Sequence of chain 1.A:
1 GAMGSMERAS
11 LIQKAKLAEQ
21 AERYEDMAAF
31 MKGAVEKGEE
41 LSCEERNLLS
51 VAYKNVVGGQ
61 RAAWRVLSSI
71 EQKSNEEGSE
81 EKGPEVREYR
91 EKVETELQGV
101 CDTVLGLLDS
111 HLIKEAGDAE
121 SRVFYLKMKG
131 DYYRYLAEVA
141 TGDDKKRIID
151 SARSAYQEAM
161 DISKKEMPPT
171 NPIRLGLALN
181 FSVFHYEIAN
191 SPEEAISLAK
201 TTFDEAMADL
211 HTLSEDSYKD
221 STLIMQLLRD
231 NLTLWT

This protein binds this small molecule.
Small molecule (SMILES): CC(C)[C@H](NC(=O)[C@@H](NC(=O)[C@H](C)NC(=O)[C@@H]1CCCN1C(=O)[C@@H](N)Cc1ccccc1)[C@@H](C)OP(=O)(O)O)C(=O)O

Binding-site contacts:
Ligand atom OXT contacts residue NKL1 of chain 1.F at 3.6 Å.
Ligand atom O contacts residue ASN231 of chain 1.A at 3.0 Å (h-bond).
Ligand atom CB contacts residue ARG65 of chain 1.A at 3.6 Å.
Ligand atom N contacts residue ASN180 of chain 1.A at 3.0 Å (h-bond).
Ligand atom CG contacts residue VAL183 of chain 1.A at 3.8 Å (hydrophobic).
Ligand atom O3P contacts residue TYR135 of chain 1.A at 2.6 Å (h-bond).
Ligand atom CG2 contacts residue NKL1 of chain 1.F at 3.8 Å.
Ligand atom C contacts residue ASN231 of chain 1.A at 3.7 Å.
Ligand atom O contacts residue LYS127 of chain 1.A at 2.9 Å (salt-bridge).
Ligand atom O1P contacts residue ARG61 of chain 1.A at 2.9 Å (salt-bridge).
Ligand atom CG1 contacts residue LEU179 of chain 1.A at 3.8 Å (hydrophobic).
Ligand atom P contacts residue TYR135 of chain 1.A at 3.8 Å.
Ligand atom CA contacts residue ASN231 of chain 1.A at 3.6 Å.
Ligand atom P contacts residue ARG61 of chain 1.A at 3.6 Å.
Ligand atom CA contacts residue LEU179 of chain 1.A at 3.7 Å (hydrophobic).
Ligand atom C contacts residue LYS127 of chain 1.A at 3.8 Å.
Ligand atom OXT contacts residue LYS54 of chain 1.A at 3.6 Å.
Ligand atom CB contacts residue ASN231 of chain 1.A at 3.6 Å.
Ligand atom CG1 contacts residue LEU227 of chain 1.A at 3.5 Å (hydrophobic).
Ligand atom C contacts residue LYS54 of chain 1.A at 3.9 Å.
Ligand atom C contacts residue ASN180 of chain 1.A at 3.6 Å.
Ligand atom CB contacts residue ASN231 of chain 1.A at 3.6 Å.
Ligand atom N contacts residue ASN231 of chain 1.A at 2.9 Å (h-bond).
Ligand atom CB contacts residue VAL183 of chain 1.A at 3.9 Å (hydrophobic).
Ligand atom O2P contacts residue ARG134 of chain 1.A at 2.8 Å (salt-bridge).
Ligand atom CA contacts residue ASN180 of chain 1.A at 3.2 Å.
Ligand atom O contacts residue VAL183 of chain 1.A at 3.5 Å.
Ligand atom CG2 contacts residue GLY176 of chain 1.A at 3.5 Å.
Ligand atom CA contacts residue ASN231 of chain 1.A at 3.8 Å.
Ligand atom P contacts residue ARG134 of chain 1.A at 3.8 Å.
Ligand atom CB contacts residue TRP235 of chain 1.A at 3.9 Å (hydrophobic).
Ligand atom O3P contacts residue ARG134 of chain 1.A at 2.8 Å (salt-bridge).
Ligand atom CG1 contacts residue NKL1 of chain 1.F at 3.9 Å.
Ligand atom CB contacts residue ASN180 of chain 1.A at 3.2 Å.
Ligand atom O2P contacts residue ARG61 of chain 1.A at 3.0 Å (salt-bridge).
Ligand atom CG2 contacts residue ASN180 of chain 1.A at 3.7 Å.
Ligand atom CG2 contacts residue ARG134 of chain 1.A at 3.9 Å.
Ligand atom O contacts residue ASN180 of chain 1.A at 2.9 Å (h-bond).
Ligand atom CG2 contacts residue VAL183 of chain 1.A at 3.7 Å (hydrophobic).
Ligand atom O contacts residue LEU179 of chain 1.A at 3.5 Å.